Sequence of chain 1.B:
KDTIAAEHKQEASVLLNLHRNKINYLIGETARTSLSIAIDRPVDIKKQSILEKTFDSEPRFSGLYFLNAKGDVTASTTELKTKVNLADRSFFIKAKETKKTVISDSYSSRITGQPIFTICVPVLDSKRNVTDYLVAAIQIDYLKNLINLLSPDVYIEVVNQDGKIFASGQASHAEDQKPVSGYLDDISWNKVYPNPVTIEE

This protein binds this small molecule.
Small molecule (SMILES): CC(=O)C(=O)O

Binding-site contacts:
Ligand atom OXT contacts residue ARG119 of chain 1.B at 2.6 Å (salt-bridge).
Ligand atom CB contacts residue VAL144 of chain 1.B at 4.1 Å (hydrophobic).
Ligand atom CB contacts residue ILE125 of chain 1.B at 3.9 Å (hydrophobic).
Ligand atom C contacts residue TYR116 of chain 1.B at 3.2 Å (hydrophobic).
Ligand atom OXT contacts residue SER118 of chain 1.B at 3.6 Å.
Ligand atom C contacts residue ARG98 of chain 1.B at 3.9 Å.
Ligand atom O contacts residue ARG98 of chain 1.B at 3.2 Å (salt-bridge).
Ligand atom CA contacts residue TYR116 of chain 1.B at 3.6 Å (hydrophobic).
Ligand atom C contacts residue ARG119 of chain 1.B at 3.8 Å.
Ligand atom O3 contacts residue ILE125 of chain 1.B at 3.8 Å.
Ligand atom CA contacts residue LEU95 of chain 1.B at 4.3 Å (hydrophobic).
Ligand atom OXT contacts residue ILE120 of chain 1.B at 4.1 Å.
Ligand atom OXT contacts residue TYR116 of chain 1.B at 3.7 Å.
Ligand atom OXT contacts residue LEU95 of chain 1.B at 3.9 Å.
Ligand atom CA contacts residue ARG119 of chain 1.B at 4.3 Å.
Ligand atom CB contacts residue THR127 of chain 1.B at 4.0 Å.
Ligand atom C contacts residue LEU95 of chain 1.B at 3.8 Å (hydrophobic).
Ligand atom CB contacts residue ALA146 of chain 1.B at 4.3 Å (hydrophobic).
Ligand atom CA contacts residue ILE125 of chain 1.B at 3.8 Å (hydrophobic).
Ligand atom CA contacts residue SER118 of chain 1.B at 3.7 Å.
Ligand atom O3 contacts residue SER118 of chain 1.B at 2.5 Å (h-bond).
Ligand atom O3 contacts residue ARG119 of chain 1.B at 3.8 Å.
Ligand atom O contacts residue TYR116 of chain 1.B at 2.6 Å (h-bond).
Ligand atom CB contacts residue LEU95 of chain 1.B at 4.0 Å (hydrophobic).
Ligand atom CB contacts residue TYR116 of chain 1.B at 3.4 Å (hydrophobic).
Ligand atom O contacts residue LEU95 of chain 1.B at 3.5 Å.
Ligand atom CB contacts residue TYR74 of chain 1.B at 4.1 Å (hydrophobic).
Ligand atom C contacts residue ILE125 of chain 1.B at 4.4 Å (hydrophobic).
Ligand atom C contacts residue SER118 of chain 1.B at 4.3 Å.
Ligand atom O3 contacts residue ILE120 of chain 1.B at 3.6 Å.
Ligand atom OXT contacts residue ARG98 of chain 1.B at 3.0 Å (salt-bridge).
Ligand atom O contacts residue PHE100 of chain 1.B at 3.8 Å.
Ligand atom CA contacts residue ILE120 of chain 1.B at 4.2 Å (hydrophobic).